Sequence of chain 36.F:
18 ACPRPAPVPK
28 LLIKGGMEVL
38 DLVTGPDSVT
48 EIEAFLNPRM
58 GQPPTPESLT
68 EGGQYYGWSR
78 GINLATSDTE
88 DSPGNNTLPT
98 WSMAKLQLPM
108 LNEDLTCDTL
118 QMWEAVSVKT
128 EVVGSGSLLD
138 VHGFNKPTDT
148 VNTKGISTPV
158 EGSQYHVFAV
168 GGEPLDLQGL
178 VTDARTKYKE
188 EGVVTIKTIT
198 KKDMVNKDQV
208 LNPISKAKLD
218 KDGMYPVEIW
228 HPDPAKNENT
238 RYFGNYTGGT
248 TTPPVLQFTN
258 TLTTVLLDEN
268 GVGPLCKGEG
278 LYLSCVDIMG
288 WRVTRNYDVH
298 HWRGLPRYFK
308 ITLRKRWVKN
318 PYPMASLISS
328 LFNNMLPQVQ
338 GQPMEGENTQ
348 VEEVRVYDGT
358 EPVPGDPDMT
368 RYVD

This small molecule binds to this protein.
Small molecule (SMILES): CC(=O)N[C@@H]1[C@@H](O[C@@H]2O[C@H](CO)[C@H](O)[C@H](O[C@]3(C(=O)O)C[C@H](O)[C@@H](NC(C)=O)[C@H]([C@H](O)[C@H](O)CO)O3)[C@H]2O)[C@H](O)[C@@H](CO[C@]2(C(=O)O)C[C@H](O)[C@@H](NC(C)=O)[C@H]([C@H](O)[C@H](O)CO)O2)O[C@H]1O

Binding-site contacts:
Ligand atom C3 contacts residue VAL296 of chain 36.F at 3.7 Å (hydrophobic).
Ligand atom O1A contacts residue ARG77 of chain 36.F at 3.0 Å (salt-bridge).
Ligand atom C3 contacts residue HIS298 of chain 36.F at 4.1 Å.
Ligand atom O4 contacts residue GLY78 of chain 36.F at 3.2 Å.
Ligand atom C3 contacts residue GLY78 of chain 36.F at 4.1 Å.
Ligand atom C5 contacts residue TYR72 of chain 36.F at 3.5 Å (hydrophobic).
Ligand atom C4 contacts residue GLY78 of chain 36.F at 3.4 Å.
Ligand atom O3 contacts residue GLY78 of chain 36.F at 3.6 Å.
Ligand atom C6 contacts residue TYR72 of chain 36.F at 3.8 Å (hydrophobic).
Ligand atom C4 contacts residue HIS298 of chain 36.F at 4.0 Å.
Ligand atom O8 contacts residue TYR72 of chain 36.F at 3.9 Å.
Ligand atom O1A contacts residue TYR72 of chain 36.F at 3.1 Å.
Ligand atom O1B contacts residue ARG77 of chain 36.F at 2.5 Å (salt-bridge).
Ligand atom O8 contacts residue ARG77 of chain 36.F at 3.1 Å (salt-bridge).
Ligand atom O6 contacts residue ASN93 of chain 36.F at 3.0 Å (h-bond).
Ligand atom C2 contacts residue GLY78 of chain 36.F at 4.1 Å.
Ligand atom O1A contacts residue GLY78 of chain 36.F at 3.7 Å.
Ligand atom O4 contacts residue ASN80 of chain 36.F at 4.0 Å.
Ligand atom O4 contacts residue ILE79 of chain 36.F at 3.6 Å (h-bond).
Ligand atom O4 contacts residue TYR72 of chain 36.F at 3.8 Å.
Ligand atom C1 contacts residue SER89 of chain 36.F at 4.2 Å.
Ligand atom O4 contacts residue HIS298 of chain 36.F at 3.0 Å (h-bond).
Ligand atom C4 contacts residue TYR72 of chain 36.F at 3.4 Å (hydrophobic).
Ligand atom O1A contacts residue SER89 of chain 36.F at 4.1 Å.
Ligand atom C5 contacts residue ASN93 of chain 36.F at 4.1 Å.
Ligand atom O1B contacts residue SER89 of chain 36.F at 3.5 Å (h-bond).
Ligand atom C1 contacts residue TYR72 of chain 36.F at 4.0 Å (hydrophobic).
Ligand atom O4 contacts residue THR291 of chain 36.F at 3.4 Å.
Ligand atom N5 contacts residue TYR72 of chain 36.F at 3.0 Å (h-bond).
Ligand atom C3 contacts residue GLY78 of chain 36.F at 3.9 Å.
Ligand atom C8 contacts residue ARG77 of chain 36.F at 4.1 Å.
Ligand atom O3 contacts residue VAL296 of chain 36.F at 4.3 Å.
Ligand atom C1 contacts residue ARG77 of chain 36.F at 3.1 Å.
Ligand atom C10 contacts residue TYR72 of chain 36.F at 4.1 Å (hydrophobic).
Ligand atom C1 contacts residue GLY78 of chain 36.F at 4.1 Å.
Ligand atom C11 contacts residue ASP85 of chain 40.F at 4.2 Å.
Ligand atom C6 contacts residue ARG77 of chain 36.F at 4.3 Å.
Ligand atom O8 contacts residue GLU87 of chain 36.F at 3.9 Å.
Ligand atom C6 contacts residue ASN93 of chain 36.F at 3.1 Å.
Ligand atom C3 contacts residue ARG77 of chain 36.F at 4.1 Å.

Sequence of chain 40.F:
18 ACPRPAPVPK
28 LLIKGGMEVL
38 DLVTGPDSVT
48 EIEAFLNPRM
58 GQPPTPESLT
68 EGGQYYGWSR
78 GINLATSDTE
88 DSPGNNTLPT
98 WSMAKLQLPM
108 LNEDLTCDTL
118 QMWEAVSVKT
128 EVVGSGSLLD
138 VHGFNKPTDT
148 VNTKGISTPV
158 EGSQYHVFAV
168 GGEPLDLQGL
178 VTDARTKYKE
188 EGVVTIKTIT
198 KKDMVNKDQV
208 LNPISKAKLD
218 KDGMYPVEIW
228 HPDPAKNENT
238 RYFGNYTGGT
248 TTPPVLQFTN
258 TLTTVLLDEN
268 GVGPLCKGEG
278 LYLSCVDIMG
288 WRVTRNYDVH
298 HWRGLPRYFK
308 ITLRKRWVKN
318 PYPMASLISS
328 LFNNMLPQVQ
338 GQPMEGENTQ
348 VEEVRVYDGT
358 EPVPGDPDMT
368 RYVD